Sequence of chain 1.C:
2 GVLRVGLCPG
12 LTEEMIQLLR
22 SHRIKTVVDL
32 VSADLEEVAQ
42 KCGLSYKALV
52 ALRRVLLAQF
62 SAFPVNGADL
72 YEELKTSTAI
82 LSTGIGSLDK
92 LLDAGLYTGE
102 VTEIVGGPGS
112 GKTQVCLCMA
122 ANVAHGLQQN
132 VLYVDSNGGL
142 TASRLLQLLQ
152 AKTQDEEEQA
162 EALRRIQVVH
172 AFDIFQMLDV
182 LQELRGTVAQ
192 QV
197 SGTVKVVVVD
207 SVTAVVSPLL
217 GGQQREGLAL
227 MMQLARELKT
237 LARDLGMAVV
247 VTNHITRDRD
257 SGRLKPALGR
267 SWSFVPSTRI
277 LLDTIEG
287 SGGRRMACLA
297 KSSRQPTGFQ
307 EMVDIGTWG

The small molecule below binds the protein below.
Small molecule (SMILES): Nc1ncnc2c1ncn2[C@@H]1O[C@H](CO[P](=O)(O)O[P](=O)(O)NP(=O)(O)O)[C@@H](O)[C@H]1O

Sequence of chain 1.B:
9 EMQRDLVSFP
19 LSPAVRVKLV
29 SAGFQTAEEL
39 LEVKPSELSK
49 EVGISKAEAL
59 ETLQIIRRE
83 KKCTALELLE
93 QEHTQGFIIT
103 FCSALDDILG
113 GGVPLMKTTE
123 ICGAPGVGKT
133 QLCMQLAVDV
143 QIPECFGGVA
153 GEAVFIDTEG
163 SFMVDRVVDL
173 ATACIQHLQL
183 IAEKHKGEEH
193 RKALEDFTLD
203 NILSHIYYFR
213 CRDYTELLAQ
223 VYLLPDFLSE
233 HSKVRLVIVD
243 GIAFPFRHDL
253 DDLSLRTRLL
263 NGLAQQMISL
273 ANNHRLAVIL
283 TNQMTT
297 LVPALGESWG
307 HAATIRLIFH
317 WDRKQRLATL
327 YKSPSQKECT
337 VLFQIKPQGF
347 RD

Binding-site contacts:
Ligand atom PB contacts residue THR114 of chain 1.C at 3.7 Å.
Ligand atom O2B contacts residue LYS113 of chain 1.C at 2.8 Å (salt-bridge).
Ligand atom O3G contacts residue LYS113 of chain 1.C at 3.3 Å.
Ligand atom O1B contacts residue SER111 of chain 1.C at 3.1 Å (h-bond).
Ligand atom O2G contacts residue GLY110 of chain 1.C at 3.0 Å (h-bond).
Ligand atom O1A contacts residue LYS113 of chain 1.C at 3.7 Å.
Ligand atom O2G contacts residue GLY108 of chain 1.C at 3.3 Å (h-bond).
Ligand atom O1A contacts residue THR114 of chain 1.C at 3.2 Å (h-bond).
Ligand atom O1B contacts residue GLY110 of chain 1.C at 3.1 Å (h-bond).
Ligand atom O1B contacts residue LYS113 of chain 1.C at 3.5 Å.
Ligand atom N6 contacts residue ARG145 of chain 1.C at 3.2 Å.
Ligand atom C2' contacts residue GLU334 of chain 1.B at 3.7 Å.
Ligand atom C2 contacts residue LYS333 of chain 1.B at 3.5 Å.
Ligand atom O3A contacts residue GLY110 of chain 1.C at 3.2 Å.
Ligand atom N7 contacts residue ARG145 of chain 1.C at 3.3 Å (salt-bridge).
Ligand atom O1A contacts residue GLN115 of chain 1.C at 2.8 Å (h-bond).
Ligand atom O1G contacts residue LYS328 of chain 1.B at 2.7 Å (salt-bridge).
Ligand atom O1A contacts residue GLY112 of chain 1.C at 3.3 Å.
Ligand atom O2B contacts residue GLY112 of chain 1.C at 3.4 Å.
Ligand atom C5 contacts residue ARG145 of chain 1.C at 3.7 Å.
Ligand atom C4 contacts residue LYS333 of chain 1.B at 3.7 Å.
Ligand atom O2G contacts residue PRO109 of chain 1.C at 3.2 Å.
Ligand atom C8 contacts residue GLN332 of chain 1.B at 3.5 Å.
Ligand atom O1B contacts residue GLY108 of chain 1.C at 3.2 Å (h-bond).
Ligand atom N7 contacts residue GLN332 of chain 1.B at 3.6 Å (h-bond).
Ligand atom N3 contacts residue LYS333 of chain 1.B at 3.6 Å.
Ligand atom C8 contacts residue SER329 of chain 1.B at 3.2 Å.
Ligand atom C8 contacts residue GLN115 of chain 1.C at 3.5 Å.
Ligand atom N7 contacts residue SER331 of chain 1.B at 3.6 Å.
Ligand atom O4' contacts residue GLN115 of chain 1.C at 3.5 Å.
Ligand atom N6 contacts residue GLN148 of chain 1.C at 3.2 Å (h-bond).
Ligand atom N6 contacts residue SER331 of chain 1.B at 3.6 Å (h-bond).
Ligand atom O2A contacts residue PRO330 of chain 1.B at 3.4 Å.
Ligand atom O5' contacts residue GLN115 of chain 1.C at 3.6 Å.
Ligand atom O2' contacts residue ARG291 of chain 1.C at 3.6 Å.
Ligand atom O2B contacts residue THR114 of chain 1.C at 2.4 Å (h-bond).
Ligand atom C6 contacts residue ARG145 of chain 1.C at 3.5 Å.
Ligand atom N3B contacts residue THR114 of chain 1.C at 2.9 Å (h-bond).
Ligand atom O3' contacts residue TYR327 of chain 1.B at 2.9 Å (h-bond).
Ligand atom N7 contacts residue GLN115 of chain 1.C at 3.4 Å (h-bond).